Sequence of chain 1.A:
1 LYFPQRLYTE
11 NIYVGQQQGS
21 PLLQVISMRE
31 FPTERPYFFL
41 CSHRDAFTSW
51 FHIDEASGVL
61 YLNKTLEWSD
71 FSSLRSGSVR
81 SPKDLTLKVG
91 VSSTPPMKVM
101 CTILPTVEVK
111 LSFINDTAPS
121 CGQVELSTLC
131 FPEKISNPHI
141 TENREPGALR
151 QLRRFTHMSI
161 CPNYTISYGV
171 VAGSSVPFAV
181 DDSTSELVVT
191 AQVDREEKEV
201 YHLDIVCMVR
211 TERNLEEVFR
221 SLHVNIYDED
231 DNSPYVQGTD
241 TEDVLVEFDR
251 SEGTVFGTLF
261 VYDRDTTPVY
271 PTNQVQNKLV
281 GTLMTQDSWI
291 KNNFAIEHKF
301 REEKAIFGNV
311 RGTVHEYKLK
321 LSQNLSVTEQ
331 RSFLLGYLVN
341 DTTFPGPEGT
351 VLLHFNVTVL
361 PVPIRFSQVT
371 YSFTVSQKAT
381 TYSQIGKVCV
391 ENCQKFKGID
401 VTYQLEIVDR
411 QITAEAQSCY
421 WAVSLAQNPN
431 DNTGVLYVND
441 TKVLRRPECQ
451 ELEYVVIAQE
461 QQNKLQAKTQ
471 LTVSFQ

A protein and the small-molecule ligand that binds it are described below.
Small molecule (SMILES): CC(=O)N[C@H]1[C@H](O[C@H]2[C@H](O)[C@@H](NC(C)=O)CO[C@@H]2CO[C@@H]2O[C@@H](C)[C@@H](O)[C@@H](O)[C@@H]2O)O[C@H](CO)[C@@H](O)[C@@H]1O

Binding-site contacts:
Ligand atom C8 contacts residue PEG1 of chain 1.AA at 2.9 Å.
Ligand atom O7 contacts residue SER424 of chain 1.A at 3.2 Å (h-bond).
Ligand atom C6 contacts residue TRP421 of chain 1.A at 4.3 Å (hydrophobic).
Ligand atom C6 contacts residue ASP440 of chain 1.A at 4.0 Å.
Ligand atom N2 contacts residue ASN439 of chain 1.A at 2.9 Å (h-bond).
Ligand atom C8 contacts residue ASN439 of chain 1.A at 3.2 Å.
Ligand atom O5 contacts residue TRP421 of chain 1.A at 4.1 Å.
Ligand atom C1 contacts residue TRP421 of chain 1.A at 4.0 Å (hydrophobic).
Ligand atom O5 contacts residue ASN439 of chain 1.A at 2.3 Å (h-bond).
Ligand atom C4 contacts residue ASN439 of chain 1.A at 3.4 Å.
Ligand atom C1 contacts residue ASN439 of chain 1.A at 1.4 Å.
Ligand atom C4 contacts residue ASP440 of chain 1.A at 4.3 Å.
Ligand atom C1 contacts residue ASP440 of chain 1.A at 4.2 Å.
Ligand atom C5 contacts residue ASP440 of chain 1.A at 3.9 Å.
Ligand atom C2 contacts residue ASN439 of chain 1.A at 2.4 Å.
Ligand atom O7 contacts residue ASN439 of chain 1.A at 4.2 Å.
Ligand atom C6 contacts residue ASP440 of chain 1.A at 3.3 Å.
Ligand atom C8 contacts residue TYR420 of chain 1.A at 3.8 Å (hydrophobic).
Ligand atom O3 contacts residue TRP421 of chain 1.A at 4.0 Å.
Ligand atom O2 contacts residue ASP440 of chain 1.A at 4.3 Å.
Ligand atom C2 contacts residue TRP421 of chain 1.A at 4.0 Å (hydrophobic).
Ligand atom C3 contacts residue TRP421 of chain 1.A at 3.9 Å (hydrophobic).
Ligand atom C7 contacts residue SER424 of chain 1.A at 4.1 Å.
Ligand atom C6 contacts residue ASN439 of chain 1.A at 1.4 Å.
Ligand atom O4 contacts residue TRP421 of chain 1.A at 4.3 Å.
Ligand atom C5 contacts residue TRP421 of chain 1.A at 3.5 Å (hydrophobic).
Ligand atom O4 contacts residue ASN439 of chain 1.A at 4.3 Å.
Ligand atom O6 contacts residue ASP440 of chain 1.A at 2.9 Å (salt-bridge).
Ligand atom C4 contacts residue ASN439 of chain 1.A at 4.2 Å.
Ligand atom C5 contacts residue ASN439 of chain 1.A at 2.4 Å.
Ligand atom C3 contacts residue ASN439 of chain 1.A at 3.8 Å.
Ligand atom O5 contacts residue ASP440 of chain 1.A at 3.7 Å.
Ligand atom O5 contacts residue ASN439 of chain 1.A at 3.2 Å (h-bond).
Ligand atom C7 contacts residue PEG1 of chain 1.AA at 3.7 Å.
Ligand atom C7 contacts residue ASN439 of chain 1.A at 3.3 Å.
Ligand atom C8 contacts residue VAL423 of chain 1.A at 3.6 Å (hydrophobic).
Ligand atom C4 contacts residue TRP421 of chain 1.A at 4.1 Å (hydrophobic).
Ligand atom C8 contacts residue TRP421 of chain 1.A at 3.1 Å (hydrophobic).
Ligand atom O7 contacts residue PEG1 of chain 1.AA at 3.2 Å.
Ligand atom C5 contacts residue ASN439 of chain 1.A at 3.6 Å.